Binding-site contacts:
Ligand atom O5 contacts residue ASN369 of chain 1.E at 2.3 Å (h-bond).
Ligand atom C7 contacts residue ARG402 of chain 1.E at 4.1 Å.
Ligand atom O5 contacts residue SER371 of chain 1.E at 3.1 Å (h-bond).
Ligand atom C7 contacts residue ASN369 of chain 1.E at 3.5 Å.
Ligand atom C8 contacts residue ARG402 of chain 1.E at 4.0 Å.
Ligand atom C1 contacts residue SER371 of chain 1.E at 3.6 Å.
Ligand atom C4 contacts residue ASN369 of chain 1.E at 4.2 Å.
Ligand atom C5 contacts residue SER371 of chain 1.E at 3.8 Å.
Ligand atom C8 contacts residue THR356 of chain 1.E at 3.4 Å.
Ligand atom C5 contacts residue ASN369 of chain 1.E at 3.6 Å.
Ligand atom C3 contacts residue ASN369 of chain 1.E at 3.9 Å.
Ligand atom C8 contacts residue THR355 of chain 1.E at 3.8 Å.
Ligand atom O7 contacts residue ARG402 of chain 1.E at 3.4 Å (salt-bridge).
Ligand atom O6 contacts residue SER371 of chain 1.E at 2.7 Å (h-bond).
Ligand atom C1 contacts residue ASN369 of chain 1.E at 1.4 Å.
Ligand atom C7 contacts residue THR356 of chain 1.E at 4.3 Å.
Ligand atom C2 contacts residue ASN369 of chain 1.E at 2.6 Å.
Ligand atom N2 contacts residue ASN369 of chain 1.E at 3.1 Å (h-bond).
Ligand atom O7 contacts residue ASN369 of chain 1.E at 3.3 Å (h-bond).
Ligand atom C6 contacts residue SER371 of chain 1.E at 3.8 Å.
Ligand atom O7 contacts residue THR356 of chain 1.E at 4.4 Å.

Sequence of chain 1.E:
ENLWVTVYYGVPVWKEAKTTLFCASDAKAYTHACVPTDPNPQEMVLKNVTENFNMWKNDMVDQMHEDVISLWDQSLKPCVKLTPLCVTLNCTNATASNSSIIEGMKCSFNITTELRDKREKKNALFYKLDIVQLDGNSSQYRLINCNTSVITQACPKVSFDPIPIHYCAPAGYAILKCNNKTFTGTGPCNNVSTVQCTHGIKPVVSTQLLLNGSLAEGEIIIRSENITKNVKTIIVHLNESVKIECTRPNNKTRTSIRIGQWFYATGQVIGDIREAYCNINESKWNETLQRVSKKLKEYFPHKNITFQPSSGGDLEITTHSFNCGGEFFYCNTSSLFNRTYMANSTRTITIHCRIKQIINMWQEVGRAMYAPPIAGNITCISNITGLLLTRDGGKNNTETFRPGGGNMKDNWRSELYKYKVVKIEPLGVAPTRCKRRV

The small molecule below binds the protein below.
Small molecule (SMILES): CC(=O)N[C@H]1[C@H](O[C@H]2[C@H](O)[C@@H](NC(C)=O)CO[C@@H]2CO)O[C@H](CO)[C@@H](O[C@@H]2O[C@H](CO)[C@@H](O)[C@H](O)[C@@H]2O)[C@@H]1O